Binding-site contacts:
Ligand atom N7 contacts residue ILE53 of chain 1.B at 3.0 Å.
Ligand atom C5' contacts residue ARG203 of chain 1.B at 3.4 Å.
Ligand atom O1A contacts residue LYS55 of chain 1.B at 3.4 Å (salt-bridge).
Ligand atom PA contacts residue ARG203 of chain 1.B at 3.6 Å.
Ligand atom O3G contacts residue PRO51 of chain 1.B at 3.5 Å.
Ligand atom PB contacts residue ARG203 of chain 1.B at 3.7 Å.
Ligand atom PB contacts residue GLY52 of chain 1.B at 3.5 Å.
Ligand atom O2B contacts residue THR56 of chain 1.B at 3.4 Å (h-bond).
Ligand atom N6 contacts residue ILE53 of chain 1.B at 3.1 Å (h-bond).
Ligand atom O3G contacts residue ARG131 of chain 1.C at 3.6 Å.
Ligand atom O1B contacts residue ILE53 of chain 1.B at 3.0 Å (h-bond).
Ligand atom C8 contacts residue GLY54 of chain 1.B at 3.7 Å.
Ligand atom S1G contacts residue PRO51 of chain 1.B at 3.7 Å.
Ligand atom O3B contacts residue GLY52 of chain 1.B at 2.8 Å (h-bond).
Ligand atom O3G contacts residue ASN145 of chain 1.B at 3.0 Å (h-bond).
Ligand atom O3A contacts residue ARG203 of chain 1.B at 2.6 Å (salt-bridge).
Ligand atom O2G contacts residue ARG131 of chain 1.C at 3.3 Å (salt-bridge).
Ligand atom S1G contacts residue ARG160 of chain 1.C at 3.2 Å (salt-bridge).
Ligand atom N7 contacts residue GLY54 of chain 1.B at 3.1 Å (h-bond).
Ligand atom N6 contacts residue ILE23 of chain 1.B at 3.3 Å.
Ligand atom O3' contacts residue ARG16 of chain 1.B at 2.9 Å.
Ligand atom O1A contacts residue GLY54 of chain 1.B at 3.2 Å.
Ligand atom O3' contacts residue VAL12 of chain 1.B at 3.0 Å (h-bond).
Ligand atom O1B contacts residue GLY54 of chain 1.B at 3.1 Å (h-bond).
Ligand atom O2A contacts residue ARG16 of chain 1.B at 2.9 Å (salt-bridge).
Ligand atom N1 contacts residue VAL24 of chain 1.B at 3.4 Å (h-bond).
Ligand atom N6 contacts residue VAL24 of chain 1.B at 2.8 Å (h-bond).
Ligand atom O2A contacts residue THR57 of chain 1.B at 3.7 Å.
Ligand atom O1A contacts residue THR57 of chain 1.B at 3.5 Å (h-bond).
Ligand atom O2' contacts residue VAL12 of chain 1.B at 2.9 Å (h-bond).
Ligand atom PG contacts residue ARG131 of chain 1.C at 3.4 Å.
Ligand atom C8 contacts residue MET202 of chain 1.B at 3.7 Å (hydrophobic).
Ligand atom O3B contacts residue PRO51 of chain 1.B at 3.6 Å.
Ligand atom O3B contacts residue ARG203 of chain 1.B at 3.6 Å (salt-bridge).
Ligand atom O1B contacts residue GLY52 of chain 1.B at 3.3 Å (h-bond).
Ligand atom S1G contacts residue ARG131 of chain 1.C at 2.9 Å (salt-bridge).
Ligand atom C4 contacts residue MET202 of chain 1.B at 3.6 Å (hydrophobic).
Ligand atom C2 contacts residue PRO17 of chain 1.B at 3.6 Å (hydrophobic).
Ligand atom O1B contacts residue LYS55 of chain 1.B at 3.4 Å (salt-bridge).
Ligand atom O3G contacts residue LYS55 of chain 1.B at 2.8 Å (salt-bridge).

Sequence of chain 1.C:
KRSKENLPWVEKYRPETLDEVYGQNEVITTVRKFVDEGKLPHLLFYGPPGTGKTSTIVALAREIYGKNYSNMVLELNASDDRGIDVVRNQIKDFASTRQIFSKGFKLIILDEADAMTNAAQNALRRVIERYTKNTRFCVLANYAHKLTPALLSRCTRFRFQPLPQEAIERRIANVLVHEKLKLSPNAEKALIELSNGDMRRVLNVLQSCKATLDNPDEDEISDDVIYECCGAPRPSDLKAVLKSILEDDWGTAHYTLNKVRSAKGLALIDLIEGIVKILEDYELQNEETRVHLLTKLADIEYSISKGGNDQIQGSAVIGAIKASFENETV

The small molecule below binds the protein below.
Small molecule (SMILES): Nc1ncnc2c1ncn2[C@@H]1O[C@H](COP(=O)(O)OP(=O)(O)OP(O)(O)=S)[C@@H](O)[C@H]1O

Sequence of chain 1.B:
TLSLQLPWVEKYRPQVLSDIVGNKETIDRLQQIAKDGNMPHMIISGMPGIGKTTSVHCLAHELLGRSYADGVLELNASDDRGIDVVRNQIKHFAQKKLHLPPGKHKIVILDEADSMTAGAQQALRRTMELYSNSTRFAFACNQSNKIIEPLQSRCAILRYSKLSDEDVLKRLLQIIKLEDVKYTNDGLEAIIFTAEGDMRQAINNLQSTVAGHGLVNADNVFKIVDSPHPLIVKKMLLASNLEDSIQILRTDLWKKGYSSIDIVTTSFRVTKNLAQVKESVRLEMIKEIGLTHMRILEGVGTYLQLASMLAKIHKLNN